Sequence of chain 1.R:
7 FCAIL

Sequence of chain 1.L:
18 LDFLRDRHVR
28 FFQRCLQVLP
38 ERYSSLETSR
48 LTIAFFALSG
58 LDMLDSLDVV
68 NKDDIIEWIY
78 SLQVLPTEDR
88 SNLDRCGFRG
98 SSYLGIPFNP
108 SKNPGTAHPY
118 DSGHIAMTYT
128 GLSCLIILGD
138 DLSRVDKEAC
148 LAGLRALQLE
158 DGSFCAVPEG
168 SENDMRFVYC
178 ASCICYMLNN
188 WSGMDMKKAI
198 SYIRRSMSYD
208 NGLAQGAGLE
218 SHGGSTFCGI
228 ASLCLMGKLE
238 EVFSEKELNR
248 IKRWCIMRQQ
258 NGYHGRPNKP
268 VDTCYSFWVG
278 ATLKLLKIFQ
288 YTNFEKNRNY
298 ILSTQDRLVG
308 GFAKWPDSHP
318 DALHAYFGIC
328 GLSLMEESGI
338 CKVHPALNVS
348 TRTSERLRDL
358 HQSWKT

Binding-site contacts:
Ligand atom C12 contacts residue CYS225 of chain 1.L at 3.9 Å (hydrophobic).
Ligand atom O1A contacts residue TYR200 of chain 1.K at 3.2 Å (h-bond).
Ligand atom C12 contacts residue ARG173 of chain 1.L at 3.7 Å.
Ligand atom C15 contacts residue TYR176 of chain 1.L at 4.0 Å (hydrophobic).
Ligand atom C13 contacts residue ARG173 of chain 1.L at 3.8 Å.
Ligand atom O2B contacts residue ARG263 of chain 1.L at 3.8 Å.
Ligand atom C19 contacts residue TYR126 of chain 1.L at 3.7 Å (hydrophobic).
Ligand atom C16 contacts residue TYR176 of chain 1.L at 4.0 Å (hydrophobic).
Ligand atom O3B contacts residue TYR272 of chain 1.L at 3.6 Å.
Ligand atom O1B contacts residue LYS266 of chain 1.L at 2.9 Å (salt-bridge).
Ligand atom C2 contacts residue TYR166 of chain 1.K at 3.7 Å (hydrophobic).
Ligand atom C10 contacts residue TRP275 of chain 1.L at 3.4 Å (hydrophobic).
Ligand atom O2B contacts residue HIS219 of chain 1.L at 2.6 Å (h-bond).
Ligand atom N3 contacts residue TYR166 of chain 1.K at 3.9 Å.
Ligand atom O1B contacts residue ARG263 of chain 1.L at 3.1 Å (salt-bridge).
Ligand atom C11 contacts residue ILE10 of chain 1.R at 3.9 Å (hydrophobic).
Ligand atom C11 contacts residue ARG173 of chain 1.L at 3.6 Å.
Ligand atom C18 contacts residue TYR126 of chain 1.L at 3.8 Å (hydrophobic).
Ligand atom O1A contacts residue ARG263 of chain 1.L at 3.0 Å (salt-bridge).
Ligand atom C15 contacts residue ARG173 of chain 1.L at 3.8 Å.
Ligand atom O1 contacts residue LYS164 of chain 1.K at 3.9 Å.
Ligand atom C9 contacts residue TRP275 of chain 1.L at 3.8 Å (hydrophobic).
Ligand atom O2A contacts residue LYS164 of chain 1.K at 2.9 Å (salt-bridge).
Ligand atom C8 contacts residue GLY221 of chain 1.L at 4.0 Å.
Ligand atom C14 contacts residue ILE10 of chain 1.R at 3.5 Å (hydrophobic).
Ligand atom C1 contacts residue TYR200 of chain 1.K at 3.4 Å (hydrophobic).
Ligand atom C4 contacts residue ALA9 of chain 1.R at 3.6 Å (hydrophobic).
Ligand atom C12 contacts residue TRP275 of chain 1.L at 3.7 Å (hydrophobic).
Ligand atom O1A contacts residue LYS198 of chain 1.K at 3.6 Å.
Ligand atom C6 contacts residue HIS219 of chain 1.L at 3.6 Å.
Ligand atom C20 contacts residue THR49 of chain 1.L at 3.9 Å.
Ligand atom C20 contacts residue THR127 of chain 1.L at 3.8 Å.
Ligand atom C10 contacts residue TYR272 of chain 1.L at 3.7 Å (hydrophobic).
Ligand atom C14 contacts residue ARG173 of chain 1.L at 3.6 Å.
Ligand atom C9 contacts residue GLY221 of chain 1.L at 3.9 Å.
Ligand atom C5 contacts residue TYR166 of chain 1.K at 3.8 Å (hydrophobic).
Ligand atom C10 contacts residue ILE10 of chain 1.R at 3.9 Å (hydrophobic).
Ligand atom C1 contacts residue HIS201 of chain 1.K at 3.7 Å.
Ligand atom O2B contacts residue TYR272 of chain 1.L at 3.2 Å (h-bond).
Ligand atom PB contacts residue ARG263 of chain 1.L at 3.8 Å.

A protein and the small-molecule ligand that binds it are described below.
Small molecule (SMILES): CC(C)=CCC/C(C)=C/CC/C(C)=C/CCN(C)CCO[P](=O)(O)OP(=O)(O)O

Sequence of chain 1.K:
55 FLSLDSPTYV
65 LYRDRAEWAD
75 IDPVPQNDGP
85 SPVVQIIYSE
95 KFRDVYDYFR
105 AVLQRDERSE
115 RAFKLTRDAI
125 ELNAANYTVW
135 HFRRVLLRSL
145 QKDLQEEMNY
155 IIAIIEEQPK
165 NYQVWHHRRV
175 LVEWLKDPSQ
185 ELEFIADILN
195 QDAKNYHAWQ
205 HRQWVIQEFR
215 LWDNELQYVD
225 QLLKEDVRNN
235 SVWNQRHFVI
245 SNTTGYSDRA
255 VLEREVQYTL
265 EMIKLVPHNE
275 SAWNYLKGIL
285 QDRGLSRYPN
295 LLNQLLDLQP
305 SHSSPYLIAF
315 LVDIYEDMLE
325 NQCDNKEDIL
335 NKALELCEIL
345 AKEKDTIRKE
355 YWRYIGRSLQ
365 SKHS